Sequence of chain 1.A:
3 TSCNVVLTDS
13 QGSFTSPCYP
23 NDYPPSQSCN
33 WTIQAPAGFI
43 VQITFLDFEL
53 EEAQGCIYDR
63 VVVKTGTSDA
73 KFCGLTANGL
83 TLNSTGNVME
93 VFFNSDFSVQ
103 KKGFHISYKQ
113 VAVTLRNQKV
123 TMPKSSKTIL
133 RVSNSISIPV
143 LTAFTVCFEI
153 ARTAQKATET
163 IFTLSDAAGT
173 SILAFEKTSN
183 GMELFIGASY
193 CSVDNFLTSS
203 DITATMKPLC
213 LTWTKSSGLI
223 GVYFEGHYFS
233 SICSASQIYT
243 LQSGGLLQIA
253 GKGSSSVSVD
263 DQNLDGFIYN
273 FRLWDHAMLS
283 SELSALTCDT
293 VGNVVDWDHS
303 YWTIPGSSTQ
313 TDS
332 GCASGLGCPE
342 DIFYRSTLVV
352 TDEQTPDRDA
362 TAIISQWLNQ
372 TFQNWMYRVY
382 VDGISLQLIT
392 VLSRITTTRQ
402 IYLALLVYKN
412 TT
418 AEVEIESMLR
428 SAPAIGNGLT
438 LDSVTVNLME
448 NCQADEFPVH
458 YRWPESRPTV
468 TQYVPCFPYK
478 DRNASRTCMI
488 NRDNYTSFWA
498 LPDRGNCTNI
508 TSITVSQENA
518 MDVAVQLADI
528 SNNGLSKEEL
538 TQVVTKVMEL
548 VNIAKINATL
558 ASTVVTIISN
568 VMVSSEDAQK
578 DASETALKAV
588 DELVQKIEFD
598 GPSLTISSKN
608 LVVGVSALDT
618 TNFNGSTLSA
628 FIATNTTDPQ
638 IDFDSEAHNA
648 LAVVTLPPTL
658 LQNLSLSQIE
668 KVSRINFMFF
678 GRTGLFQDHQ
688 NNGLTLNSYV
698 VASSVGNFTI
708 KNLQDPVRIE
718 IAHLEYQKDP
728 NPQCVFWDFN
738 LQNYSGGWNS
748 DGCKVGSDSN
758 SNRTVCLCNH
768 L

The small molecule below binds the protein below.
Small molecule (SMILES): CC(=O)N[C@@H]1[C@@H](O)[C@H](O)[C@@H](CO)O[C@H]1O

Binding-site contacts:
Ligand atom C6 contacts residue TYR381 of chain 1.A at 3.6 Å (hydrophobic).
Ligand atom C5 contacts residue TYR381 of chain 1.A at 4.1 Å (hydrophobic).
Ligand atom C7 contacts residue ASN370 of chain 1.A at 3.7 Å.
Ligand atom N2 contacts residue ASN370 of chain 1.A at 2.9 Å (h-bond).
Ligand atom C4 contacts residue ASN370 of chain 1.A at 4.2 Å.
Ligand atom O5 contacts residue TYR381 of chain 1.A at 3.5 Å.
Ligand atom C5 contacts residue ASN370 of chain 1.A at 3.7 Å.
Ligand atom C2 contacts residue ASN370 of chain 1.A at 2.5 Å.
Ligand atom C8 contacts residue SER366 of chain 1.A at 3.6 Å.
Ligand atom O7 contacts residue ASN370 of chain 1.A at 4.0 Å.
Ligand atom C1 contacts residue ASN370 of chain 1.A at 1.4 Å.
Ligand atom O5 contacts residue ASN370 of chain 1.A at 2.4 Å (h-bond).
Ligand atom C8 contacts residue GLN367 of chain 1.A at 4.3 Å.
Ligand atom C3 contacts residue ASN370 of chain 1.A at 3.8 Å.